This small molecule binds to this protein.
Small molecule (SMILES): Nc1nc2c(ncn2[C@@H]2O[C@H](CO[P](=O)(O)O[P](=O)(O)NP(=O)(O)O)[C@@H](O)[C@H]2O)c(=O)[nH]1

Binding-site contacts:
Ligand atom O2' contacts residue PHE28 of chain 1.D at 3.2 Å.
Ligand atom O1G contacts residue LYS16 of chain 1.D at 2.6 Å (salt-bridge).
Ligand atom C6 contacts residue LYS117 of chain 1.D at 3.5 Å.
Ligand atom O6 contacts residue ASP119 of chain 1.D at 3.3 Å (salt-bridge).
Ligand atom O6 contacts residue ASN116 of chain 1.D at 3.3 Å (h-bond).
Ligand atom O1A contacts residue ALA18 of chain 1.D at 2.8 Å (h-bond).
Ligand atom N1 contacts residue ASP119 of chain 1.D at 2.8 Å (salt-bridge).
Ligand atom C8 contacts residue ALA18 of chain 1.D at 3.5 Å (hydrophobic).
Ligand atom O6 contacts residue SER145 of chain 1.D at 3.3 Å.
Ligand atom O3G contacts residue MG1 of chain 1.G at 3.0 Å.
Ligand atom O2A contacts residue MG1 of chain 1.G at 2.8 Å.
Ligand atom N2 contacts residue LEU120 of chain 1.D at 3.2 Å.
Ligand atom O6 contacts residue LYS117 of chain 1.D at 3.4 Å.
Ligand atom O4' contacts residue LYS117 of chain 1.D at 3.3 Å (salt-bridge).
Ligand atom O1B contacts residue GLY13 of chain 1.D at 3.5 Å (h-bond).
Ligand atom O3G contacts residue THR35 of chain 1.D at 3.0 Å (h-bond).
Ligand atom O1B contacts residue VAL14 of chain 1.D at 3.2 Å (h-bond).
Ligand atom O2B contacts residue LYS16 of chain 1.D at 3.3 Å (salt-bridge).
Ligand atom C3' contacts residue LYS31 of chain 1.D at 3.5 Å.
Ligand atom N7 contacts residue ASN116 of chain 1.D at 3.0 Å (h-bond).
Ligand atom O2B contacts residue MG1 of chain 1.G at 3.0 Å.
Ligand atom O2' contacts residue ASP30 of chain 1.D at 3.4 Å (salt-bridge).
Ligand atom O3A contacts residue GLY15 of chain 1.D at 3.1 Å (h-bond).
Ligand atom O6 contacts residue ALA146 of chain 1.D at 2.8 Å (h-bond).
Ligand atom O1A contacts residue SER17 of chain 1.D at 3.3 Å (h-bond).
Ligand atom O1G contacts residue GLY60 of chain 1.D at 2.7 Å (h-bond).
Ligand atom N3B contacts residue MG1 of chain 1.G at 3.5 Å.
Ligand atom O6 contacts residue LYS147 of chain 1.D at 3.6 Å (salt-bridge).
Ligand atom O2B contacts residue SER17 of chain 1.D at 2.9 Å (h-bond).
Ligand atom C6 contacts residue ASP119 of chain 1.D at 3.5 Å.
Ligand atom N2 contacts residue ASP119 of chain 1.D at 2.9 Å (salt-bridge).
Ligand atom O2G contacts residue PRO34 of chain 1.D at 3.5 Å.
Ligand atom N3B contacts residue GLY13 of chain 1.D at 3.0 Å (h-bond).
Ligand atom O3' contacts residue ASP30 of chain 1.D at 2.7 Å (salt-bridge).
Ligand atom O1A contacts residue GLY15 of chain 1.D at 3.3 Å.
Ligand atom O3' contacts residue LYS31 of chain 1.D at 3.5 Å (salt-bridge).
Ligand atom O1B contacts residue LYS16 of chain 1.D at 2.9 Å (salt-bridge).
Ligand atom PB contacts residue LYS16 of chain 1.D at 3.5 Å.
Ligand atom O3A contacts residue GLY13 of chain 1.D at 3.5 Å.
Ligand atom O1B contacts residue GLY15 of chain 1.D at 3.0 Å (h-bond).

Sequence of chain 1.D:
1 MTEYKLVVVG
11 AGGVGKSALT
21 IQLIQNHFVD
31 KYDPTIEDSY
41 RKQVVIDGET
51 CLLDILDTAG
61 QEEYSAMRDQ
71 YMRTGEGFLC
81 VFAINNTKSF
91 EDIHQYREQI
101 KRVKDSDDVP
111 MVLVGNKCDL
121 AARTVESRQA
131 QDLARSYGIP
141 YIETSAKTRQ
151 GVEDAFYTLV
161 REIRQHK